Binding-site contacts:
Ligand atom C5 contacts residue PHE368 of chain 1.B at 3.8 Å (hydrophobic).
Ligand atom C8 contacts residue HIS383 of chain 1.B at 3.9 Å.
Ligand atom N6 contacts residue GLU387 of chain 1.B at 3.0 Å (salt-bridge).
Ligand atom O5' contacts residue LEU362 of chain 1.B at 3.4 Å.
Ligand atom C5 contacts residue HIS383 of chain 1.B at 3.9 Å.
Ligand atom C4 contacts residue PHE368 of chain 1.B at 3.7 Å (hydrophobic).
Ligand atom N7 contacts residue GLU387 of chain 1.B at 3.5 Å.
Ligand atom C5' contacts residue LEU386 of chain 1.B at 3.6 Å (hydrophobic).
Ligand atom C2 contacts residue HIS383 of chain 1.B at 4.0 Å.
Ligand atom C4' contacts residue GLU339 of chain 1.B at 2.8 Å.
Ligand atom O2' contacts residue LEU366 of chain 1.B at 3.6 Å.
Ligand atom O5' contacts residue LEU386 of chain 1.B at 2.7 Å (h-bond).
Ligand atom C1' contacts residue GLU339 of chain 1.B at 3.9 Å.
Ligand atom N6 contacts residue ASN379 of chain 1.B at 3.1 Å (h-bond).
Ligand atom N3 contacts residue PHE368 of chain 1.B at 3.8 Å.
Ligand atom N1 contacts residue ASN379 of chain 1.B at 3.8 Å.
Ligand atom C4 contacts residue HIS383 of chain 1.B at 3.6 Å.
Ligand atom O4' contacts residue GLU339 of chain 1.B at 2.7 Å (salt-bridge).
Ligand atom O3' contacts residue LYS342 of chain 1.B at 3.4 Å.
Ligand atom C1' contacts residue HIS383 of chain 1.B at 3.5 Å.
Ligand atom O4' contacts residue LEU386 of chain 1.B at 4.0 Å.
Ligand atom N9 contacts residue HIS383 of chain 1.B at 3.6 Å.
Ligand atom O5' contacts residue ILE343 of chain 1.B at 3.7 Å.
Ligand atom C5' contacts residue ILE343 of chain 1.B at 3.9 Å (hydrophobic).
Ligand atom O1P contacts residue LEU366 of chain 1.B at 3.9 Å.
Ligand atom C6 contacts residue PHE368 of chain 1.B at 3.8 Å (hydrophobic).
Ligand atom C8 contacts residue GLU387 of chain 1.B at 3.8 Å.
Ligand atom C6 contacts residue ASN379 of chain 1.B at 3.7 Å.
Ligand atom O4' contacts residue HIS383 of chain 1.B at 3.1 Å (h-bond).
Ligand atom C8 contacts residue ALA388 of chain 1.B at 3.5 Å (hydrophobic).
Ligand atom N3 contacts residue HIS383 of chain 1.B at 3.5 Å (h-bond).
Ligand atom C2' contacts residue LEU366 of chain 1.B at 3.4 Å (hydrophobic).
Ligand atom C5' contacts residue GLU339 of chain 1.B at 3.4 Å.
Ligand atom N7 contacts residue ALA388 of chain 1.B at 3.0 Å (h-bond).
Ligand atom O2' contacts residue PHE368 of chain 1.B at 3.6 Å.
Ligand atom C3' contacts residue LEU366 of chain 1.B at 3.6 Å (hydrophobic).
Ligand atom N1 contacts residue PHE368 of chain 1.B at 4.0 Å.
Ligand atom N9 contacts residue PHE368 of chain 1.B at 4.0 Å.
Ligand atom C8 contacts residue LEU386 of chain 1.B at 3.4 Å (hydrophobic).
Ligand atom O3P contacts residue LYS342 of chain 1.B at 3.9 Å.

A small-molecule ligand and the protein it binds are described below.
Small molecule (SMILES): Nc1ncnc2c1ncn2[C@@H]1O[C@H](CO)[C@H]2OP(=O)(O)O[C@H]21

Sequence of chain 1.B:
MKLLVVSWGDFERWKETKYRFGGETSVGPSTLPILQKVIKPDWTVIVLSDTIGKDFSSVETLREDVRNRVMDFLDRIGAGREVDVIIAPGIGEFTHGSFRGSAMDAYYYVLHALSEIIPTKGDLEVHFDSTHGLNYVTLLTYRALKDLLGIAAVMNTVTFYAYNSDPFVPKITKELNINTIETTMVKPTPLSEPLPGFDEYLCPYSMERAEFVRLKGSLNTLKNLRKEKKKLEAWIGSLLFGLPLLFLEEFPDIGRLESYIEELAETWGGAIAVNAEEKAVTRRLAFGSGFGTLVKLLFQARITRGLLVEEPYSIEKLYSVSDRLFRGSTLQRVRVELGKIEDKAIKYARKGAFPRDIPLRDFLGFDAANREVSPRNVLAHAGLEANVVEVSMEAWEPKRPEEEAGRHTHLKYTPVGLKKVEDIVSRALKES